Sequence of chain 1.A:
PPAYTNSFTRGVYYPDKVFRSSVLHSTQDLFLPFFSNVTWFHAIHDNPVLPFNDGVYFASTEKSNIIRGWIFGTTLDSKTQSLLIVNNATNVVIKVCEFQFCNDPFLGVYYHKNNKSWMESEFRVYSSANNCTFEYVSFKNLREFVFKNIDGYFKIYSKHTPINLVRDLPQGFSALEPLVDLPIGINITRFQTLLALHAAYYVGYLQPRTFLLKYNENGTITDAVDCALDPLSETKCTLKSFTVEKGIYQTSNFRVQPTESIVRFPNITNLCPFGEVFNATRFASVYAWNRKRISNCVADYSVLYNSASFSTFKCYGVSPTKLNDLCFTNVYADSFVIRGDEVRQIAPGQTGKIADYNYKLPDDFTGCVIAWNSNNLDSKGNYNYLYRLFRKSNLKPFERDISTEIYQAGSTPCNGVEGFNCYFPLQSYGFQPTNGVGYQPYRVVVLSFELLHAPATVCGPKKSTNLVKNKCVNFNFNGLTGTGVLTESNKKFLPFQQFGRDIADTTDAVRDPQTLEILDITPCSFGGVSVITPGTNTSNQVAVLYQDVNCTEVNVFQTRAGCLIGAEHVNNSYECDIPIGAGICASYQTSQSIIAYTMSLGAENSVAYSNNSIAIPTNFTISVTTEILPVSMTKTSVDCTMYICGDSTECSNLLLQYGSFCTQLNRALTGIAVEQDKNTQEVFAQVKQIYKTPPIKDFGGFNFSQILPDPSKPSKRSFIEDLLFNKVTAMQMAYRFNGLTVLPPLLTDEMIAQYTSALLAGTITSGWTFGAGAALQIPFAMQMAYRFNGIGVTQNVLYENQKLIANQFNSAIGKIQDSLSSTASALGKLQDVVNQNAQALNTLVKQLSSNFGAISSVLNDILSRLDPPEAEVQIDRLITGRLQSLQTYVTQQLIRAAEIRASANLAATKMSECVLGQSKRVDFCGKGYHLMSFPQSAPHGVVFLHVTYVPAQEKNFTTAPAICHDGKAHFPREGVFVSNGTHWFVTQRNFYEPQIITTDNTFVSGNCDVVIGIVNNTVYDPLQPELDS

The small molecule below binds the protein below.
Small molecule (SMILES): CC(=O)N[C@H]1[C@H](O[C@H]2[C@H](O)[C@@H](NC(C)=O)CO[C@@H]2CO)O[C@H](CO)[C@@H](O)[C@@H]1O

Binding-site contacts:
Ligand atom O7 contacts residue GLU465 of chain 1.A at 4.5 Å.
Ligand atom C3 contacts residue ASN234 of chain 1.B at 3.8 Å.
Ligand atom C5 contacts residue ASN234 of chain 1.B at 3.6 Å.
Ligand atom O6 contacts residue THR108 of chain 1.B at 3.2 Å.
Ligand atom C7 contacts residue ASN234 of chain 1.B at 3.6 Å.
Ligand atom C1 contacts residue THR108 of chain 1.B at 3.7 Å.
Ligand atom O5 contacts residue THR236 of chain 1.B at 3.6 Å.
Ligand atom C1 contacts residue ASN234 of chain 1.B at 1.4 Å.
Ligand atom C7 contacts residue ASN460 of chain 1.A at 4.5 Å.
Ligand atom C7 contacts residue SER459 of chain 1.A at 4.2 Å.
Ligand atom C1 contacts residue THR236 of chain 1.B at 3.7 Å.
Ligand atom C6 contacts residue THR236 of chain 1.B at 4.0 Å.
Ligand atom C5 contacts residue THR236 of chain 1.B at 3.6 Å.
Ligand atom O7 contacts residue ASN234 of chain 1.B at 4.0 Å.
Ligand atom C8 contacts residue LYS462 of chain 1.A at 3.7 Å.
Ligand atom O7 contacts residue SER459 of chain 1.A at 3.5 Å (h-bond).
Ligand atom N2 contacts residue ASN234 of chain 1.B at 2.9 Å (h-bond).
Ligand atom O5 contacts residue ASN234 of chain 1.B at 2.3 Å (h-bond).
Ligand atom O5 contacts residue THR108 of chain 1.B at 3.2 Å.
Ligand atom O6 contacts residue THR236 of chain 1.B at 2.8 Å (h-bond).
Ligand atom C8 contacts residue ASN460 of chain 1.A at 3.7 Å.
Ligand atom C2 contacts residue ASN234 of chain 1.B at 2.4 Å.
Ligand atom C5 contacts residue THR108 of chain 1.B at 4.3 Å.
Ligand atom C8 contacts residue GLU465 of chain 1.A at 3.7 Å.
Ligand atom O7 contacts residue ASN460 of chain 1.A at 4.3 Å.
Ligand atom O6 contacts residue SER459 of chain 1.A at 3.9 Å.
Ligand atom O7 contacts residue ARG457 of chain 1.A at 2.8 Å (salt-bridge).
Ligand atom C4 contacts residue ASN234 of chain 1.B at 4.2 Å.
Ligand atom C7 contacts residue GLU465 of chain 1.A at 4.4 Å.
Ligand atom C8 contacts residue ARG457 of chain 1.A at 4.3 Å.
Ligand atom O6 contacts residue LYS458 of chain 1.A at 4.0 Å.
Ligand atom C6 contacts residue THR108 of chain 1.B at 4.2 Å.
Ligand atom O3 contacts residue SER459 of chain 1.A at 4.2 Å.
Ligand atom C7 contacts residue ARG457 of chain 1.A at 3.8 Å.

Sequence of chain 1.B:
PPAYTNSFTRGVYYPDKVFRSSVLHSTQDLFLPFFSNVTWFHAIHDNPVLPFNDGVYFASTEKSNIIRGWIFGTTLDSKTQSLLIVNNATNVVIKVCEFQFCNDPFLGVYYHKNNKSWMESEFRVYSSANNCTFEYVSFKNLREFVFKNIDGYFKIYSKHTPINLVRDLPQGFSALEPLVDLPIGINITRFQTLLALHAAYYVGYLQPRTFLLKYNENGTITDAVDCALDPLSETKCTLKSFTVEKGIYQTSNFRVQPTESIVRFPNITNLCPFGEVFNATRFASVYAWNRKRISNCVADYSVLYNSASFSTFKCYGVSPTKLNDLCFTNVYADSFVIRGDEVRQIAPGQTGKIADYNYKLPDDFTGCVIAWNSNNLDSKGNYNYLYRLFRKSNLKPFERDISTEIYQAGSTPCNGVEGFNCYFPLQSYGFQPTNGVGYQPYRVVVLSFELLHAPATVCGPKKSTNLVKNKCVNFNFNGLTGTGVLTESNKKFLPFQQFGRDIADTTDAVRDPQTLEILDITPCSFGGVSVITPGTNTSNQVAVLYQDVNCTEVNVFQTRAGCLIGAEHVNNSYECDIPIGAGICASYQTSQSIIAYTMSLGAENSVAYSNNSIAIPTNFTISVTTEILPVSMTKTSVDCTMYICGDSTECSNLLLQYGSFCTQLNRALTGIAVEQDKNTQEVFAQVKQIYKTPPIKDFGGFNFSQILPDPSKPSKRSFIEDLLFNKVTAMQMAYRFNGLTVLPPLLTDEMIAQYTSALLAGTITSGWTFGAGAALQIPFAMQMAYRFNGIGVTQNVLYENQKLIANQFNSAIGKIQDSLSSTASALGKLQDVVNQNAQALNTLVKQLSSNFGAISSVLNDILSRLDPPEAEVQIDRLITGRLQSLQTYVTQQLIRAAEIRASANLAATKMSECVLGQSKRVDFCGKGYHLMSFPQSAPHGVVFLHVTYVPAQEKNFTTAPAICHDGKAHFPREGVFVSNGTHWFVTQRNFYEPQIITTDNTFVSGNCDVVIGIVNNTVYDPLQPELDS